Sequence of chain 1.A:
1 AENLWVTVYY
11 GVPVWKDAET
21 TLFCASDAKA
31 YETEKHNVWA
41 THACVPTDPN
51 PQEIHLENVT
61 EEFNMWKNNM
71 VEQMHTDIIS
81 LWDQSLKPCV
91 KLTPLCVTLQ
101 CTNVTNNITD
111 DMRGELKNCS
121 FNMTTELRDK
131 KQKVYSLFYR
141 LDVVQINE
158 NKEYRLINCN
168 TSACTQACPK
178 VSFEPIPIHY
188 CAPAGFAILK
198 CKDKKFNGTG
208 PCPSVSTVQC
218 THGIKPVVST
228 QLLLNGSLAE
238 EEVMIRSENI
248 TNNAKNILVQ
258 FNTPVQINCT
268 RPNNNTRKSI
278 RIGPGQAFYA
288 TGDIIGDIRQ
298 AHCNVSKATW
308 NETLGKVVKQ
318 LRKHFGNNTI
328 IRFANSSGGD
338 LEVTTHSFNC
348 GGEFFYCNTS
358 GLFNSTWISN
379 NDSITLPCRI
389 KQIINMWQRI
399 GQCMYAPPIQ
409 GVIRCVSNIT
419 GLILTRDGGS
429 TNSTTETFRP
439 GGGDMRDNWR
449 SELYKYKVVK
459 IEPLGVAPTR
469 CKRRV

A small-molecule ligand and the protein it binds are described below.
Small molecule (SMILES): CC(=O)N[C@@H]1[C@@H](O)[C@H](O)[C@@H](CO)O[C@H]1O

Binding-site contacts:
Ligand atom C1 contacts residue ASN416 of chain 1.A at 1.4 Å.
Ligand atom N2 contacts residue ASN416 of chain 1.A at 2.9 Å (h-bond).
Ligand atom O5 contacts residue ASN416 of chain 1.A at 2.4 Å (h-bond).
Ligand atom O7 contacts residue ASN416 of chain 1.A at 4.3 Å.
Ligand atom C3 contacts residue ASN416 of chain 1.A at 3.8 Å.
Ligand atom C7 contacts residue ASN416 of chain 1.A at 3.4 Å.
Ligand atom O7 contacts residue NAG1 of chain 1.K at 3.4 Å (h-bond).
Ligand atom C8 contacts residue ASN416 of chain 1.A at 3.5 Å.
Ligand atom O7 contacts residue ASN232 of chain 1.A at 4.1 Å.
Ligand atom C6 contacts residue PRO261 of chain 1.A at 4.0 Å (hydrophobic).
Ligand atom C2 contacts residue ASN416 of chain 1.A at 2.4 Å.
Ligand atom O5 contacts residue PRO261 of chain 1.A at 3.6 Å.
Ligand atom C4 contacts residue ASN416 of chain 1.A at 4.2 Å.
Ligand atom C5 contacts residue PRO261 of chain 1.A at 4.5 Å (hydrophobic).
Ligand atom O6 contacts residue PRO261 of chain 1.A at 3.5 Å.
Ligand atom C5 contacts residue ASN416 of chain 1.A at 3.7 Å.